Binding-site contacts:
Ligand atom O7 contacts residue ASN238 of chain 1.SA at 3.5 Å (h-bond).
Ligand atom C8 contacts residue THR241 of chain 1.SA at 4.0 Å.
Ligand atom C8 contacts residue ASN238 of chain 1.SA at 3.4 Å.
Ligand atom C2 contacts residue ASN238 of chain 1.SA at 2.5 Å.
Ligand atom C1 contacts residue VAL212 of chain 1.SA at 4.1 Å (hydrophobic).
Ligand atom C7 contacts residue ASN238 of chain 1.SA at 3.0 Å.
Ligand atom C5 contacts residue ASN238 of chain 1.SA at 3.6 Å.
Ligand atom C8 contacts residue LEU239 of chain 1.SA at 4.2 Å (hydrophobic).
Ligand atom O5 contacts residue ASN238 of chain 1.SA at 2.4 Å (h-bond).
Ligand atom O5 contacts residue VAL212 of chain 1.SA at 3.6 Å.
Ligand atom C1 contacts residue ASN238 of chain 1.SA at 1.4 Å.
Ligand atom C4 contacts residue ASN238 of chain 1.SA at 4.2 Å.
Ligand atom N2 contacts residue ASN238 of chain 1.SA at 2.7 Å (h-bond).
Ligand atom C3 contacts residue ASN238 of chain 1.SA at 3.8 Å.

The protein below binds the small molecule below.
Small molecule (SMILES): CC(=O)N[C@@H]1[C@@H](O)[C@H](O)[C@@H](CO)O[C@H]1O

Sequence of chain 1.SA:
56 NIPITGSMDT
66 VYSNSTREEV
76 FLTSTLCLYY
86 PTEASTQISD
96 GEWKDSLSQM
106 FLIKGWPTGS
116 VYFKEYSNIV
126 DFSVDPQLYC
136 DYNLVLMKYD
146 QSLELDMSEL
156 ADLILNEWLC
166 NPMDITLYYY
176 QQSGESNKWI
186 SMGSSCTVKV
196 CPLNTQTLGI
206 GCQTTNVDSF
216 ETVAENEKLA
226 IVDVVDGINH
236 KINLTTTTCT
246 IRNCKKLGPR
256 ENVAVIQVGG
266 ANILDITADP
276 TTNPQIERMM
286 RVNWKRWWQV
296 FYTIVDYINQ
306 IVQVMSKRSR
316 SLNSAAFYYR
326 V